Binding-site contacts:
Ligand atom CD1 contacts residue LEU227 of chain 2.A at 3.4 Å (hydrophobic).
Ligand atom C contacts residue ASN180 of chain 2.A at 3.5 Å.
Ligand atom O2P contacts residue TYR135 of chain 2.A at 2.6 Å (h-bond).
Ligand atom O1 contacts residue LYS127 of chain 2.A at 3.0 Å (salt-bridge).
Ligand atom O3P contacts residue ARG61 of chain 2.A at 2.9 Å (salt-bridge).
Ligand atom O contacts residue ASN47 of chain 2.A at 3.2 Å (h-bond).
Ligand atom O2 contacts residue GLY176 of chain 2.A at 3.3 Å.
Ligand atom O2 contacts residue LYS127 of chain 2.A at 3.5 Å.
Ligand atom C contacts residue LYS127 of chain 2.A at 3.8 Å.
Ligand atom N contacts residue ASN180 of chain 2.A at 2.8 Å (h-bond).
Ligand atom O1P contacts residue ARG134 of chain 2.A at 2.7 Å (salt-bridge).
Ligand atom CB contacts residue SER50 of chain 2.A at 3.4 Å.
Ligand atom OD contacts residue LYS127 of chain 2.A at 3.7 Å.
Ligand atom CA contacts residue ASN180 of chain 2.A at 3.3 Å.
Ligand atom P contacts residue LYS54 of chain 2.A at 3.6 Å.
Ligand atom O3P contacts residue LYS54 of chain 2.A at 2.7 Å (salt-bridge).
Ligand atom CE2 contacts residue PHE124 of chain 2.A at 3.7 Å (hydrophobic).
Ligand atom O contacts residue SER50 of chain 2.A at 3.3 Å (h-bond).
Ligand atom CB contacts residue LEU179 of chain 2.A at 3.4 Å (hydrophobic).
Ligand atom O2P contacts residue LYS54 of chain 2.A at 3.5 Å (salt-bridge).
Ligand atom P contacts residue ARG61 of chain 2.A at 3.7 Å.
Ligand atom CB contacts residue ASN47 of chain 2.A at 3.5 Å.
Ligand atom CD2 contacts residue ASN47 of chain 2.A at 3.7 Å.
Ligand atom C contacts residue LEU179 of chain 2.A at 3.8 Å (hydrophobic).
Ligand atom CB contacts residue ASN180 of chain 2.A at 3.2 Å.
Ligand atom CG contacts residue LYS54 of chain 2.A at 3.3 Å.
Ligand atom P contacts residue ARG134 of chain 2.A at 3.7 Å.
Ligand atom N contacts residue ASN47 of chain 2.A at 3.3 Å (h-bond).
Ligand atom OD contacts residue LYS54 of chain 2.A at 3.5 Å.
Ligand atom O2 contacts residue PRO172 of chain 2.A at 3.6 Å (h-bond).
Ligand atom CE1 contacts residue PRO172 of chain 2.A at 3.3 Å (hydrophobic).
Ligand atom CD1 contacts residue PRO172 of chain 2.A at 3.6 Å (hydrophobic).
Ligand atom CA contacts residue ASN47 of chain 2.A at 3.7 Å.
Ligand atom O contacts residue LYS127 of chain 2.A at 2.7 Å (salt-bridge).
Ligand atom O contacts residue ASN180 of chain 2.A at 3.1 Å (h-bond).
Ligand atom O2P contacts residue ARG134 of chain 2.A at 2.9 Å (salt-bridge).
Ligand atom N contacts residue LEU179 of chain 2.A at 3.6 Å.
Ligand atom CD contacts residue ASP220 of chain 2.A at 3.7 Å.
Ligand atom O1P contacts residue ARG61 of chain 2.A at 2.9 Å (salt-bridge).
Ligand atom CE2 contacts residue ILE224 of chain 2.A at 3.7 Å (hydrophobic).

Sequence of chain 2.A:
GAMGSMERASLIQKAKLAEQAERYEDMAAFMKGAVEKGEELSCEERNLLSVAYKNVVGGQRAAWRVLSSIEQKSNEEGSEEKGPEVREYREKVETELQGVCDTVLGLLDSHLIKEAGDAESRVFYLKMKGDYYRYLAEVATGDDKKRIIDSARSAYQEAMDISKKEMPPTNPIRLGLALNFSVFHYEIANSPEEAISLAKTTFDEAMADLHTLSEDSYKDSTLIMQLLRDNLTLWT

This protein binds this small molecule.
Small molecule (SMILES): NCCCC[C@H](NC(=O)[C@H](Cc1ccc([N+](=O)O)cc1)NC(=O)CCNC(=O)C[C@H](CO)NC(=O)[C@H](Cc1ccc([N+](=O)O)cc1)NC(=O)[C@@H](N)COP(=O)(O)O)C(N)=O